Binding-site contacts:
Ligand atom O3 contacts residue TYR163 of chain 1.C at 3.0 Å (h-bond).
Ligand atom O2 contacts residue NAI1 of chain 1.J at 2.8 Å (h-bond).
Ligand atom C2 contacts residue TYR163 of chain 1.C at 3.5 Å (hydrophobic).
Ligand atom C6 contacts residue TYR167 of chain 1.C at 3.9 Å (hydrophobic).
Ligand atom C2 contacts residue GLU165 of chain 1.C at 4.1 Å.
Ligand atom C1 contacts residue HIS195 of chain 1.C at 3.8 Å.
Ligand atom C2 contacts residue TYR135 of chain 1.C at 3.9 Å (hydrophobic).
Ligand atom O2 contacts residue HIS195 of chain 1.C at 3.5 Å (h-bond).
Ligand atom O2 contacts residue TYR163 of chain 1.C at 3.5 Å (h-bond).
Ligand atom O4 contacts residue GLU165 of chain 1.C at 2.6 Å (salt-bridge).
Ligand atom C3 contacts residue NAI1 of chain 1.J at 4.1 Å.
Ligand atom C5 contacts residue NAI1 of chain 1.J at 4.0 Å.
Ligand atom C3 contacts residue TYR163 of chain 1.C at 3.9 Å (hydrophobic).
Ligand atom O2 contacts residue TYR135 of chain 1.C at 2.8 Å (h-bond).
Ligand atom C1 contacts residue NAI1 of chain 1.J at 3.4 Å.
Ligand atom O5 contacts residue LYS106 of chain 1.C at 4.0 Å.
Ligand atom O1 contacts residue NAI1 of chain 1.J at 3.1 Å.
Ligand atom C2 contacts residue LEU192 of chain 1.C at 4.3 Å (hydrophobic).
Ligand atom C3 contacts residue GLU165 of chain 1.C at 3.5 Å.
Ligand atom C4 contacts residue GLU165 of chain 1.C at 3.1 Å.
Ligand atom C3 contacts residue HIS318 of chain 1.D at 3.4 Å.
Ligand atom O4 contacts residue HIS318 of chain 1.D at 4.0 Å.
Ligand atom O3 contacts residue HIS318 of chain 1.D at 2.6 Å (h-bond).
Ligand atom O3 contacts residue CYS261 of chain 1.C at 4.1 Å.
Ligand atom O5 contacts residue ASP191 of chain 1.C at 3.6 Å.
Ligand atom C2 contacts residue NAI1 of chain 1.J at 3.9 Å.
Ligand atom C1 contacts residue ASP191 of chain 1.C at 3.6 Å.
Ligand atom C3 contacts residue TYR135 of chain 1.C at 4.2 Å (hydrophobic).
Ligand atom O3 contacts residue TYR135 of chain 1.C at 3.5 Å (h-bond).
Ligand atom C1 contacts residue LYS106 of chain 1.C at 3.9 Å.
Ligand atom O1 contacts residue HIS195 of chain 1.C at 2.9 Å (h-bond).
Ligand atom O1 contacts residue LYS106 of chain 1.C at 3.0 Å (salt-bridge).
Ligand atom O3 contacts residue GLU165 of chain 1.C at 2.4 Å (salt-bridge).
Ligand atom O2 contacts residue HIS318 of chain 1.D at 4.1 Å.
Ligand atom O5 contacts residue NAI1 of chain 1.J at 3.9 Å.
Ligand atom O6 contacts residue ASP191 of chain 1.C at 4.3 Å.
Ligand atom O1 contacts residue ASP191 of chain 1.C at 3.4 Å (salt-bridge).
Ligand atom C2 contacts residue HIS195 of chain 1.C at 4.0 Å.
Ligand atom O4 contacts residue TYR167 of chain 1.C at 4.2 Å.
Ligand atom C4 contacts residue LEU192 of chain 1.C at 4.1 Å (hydrophobic).

Sequence of chain 1.D:
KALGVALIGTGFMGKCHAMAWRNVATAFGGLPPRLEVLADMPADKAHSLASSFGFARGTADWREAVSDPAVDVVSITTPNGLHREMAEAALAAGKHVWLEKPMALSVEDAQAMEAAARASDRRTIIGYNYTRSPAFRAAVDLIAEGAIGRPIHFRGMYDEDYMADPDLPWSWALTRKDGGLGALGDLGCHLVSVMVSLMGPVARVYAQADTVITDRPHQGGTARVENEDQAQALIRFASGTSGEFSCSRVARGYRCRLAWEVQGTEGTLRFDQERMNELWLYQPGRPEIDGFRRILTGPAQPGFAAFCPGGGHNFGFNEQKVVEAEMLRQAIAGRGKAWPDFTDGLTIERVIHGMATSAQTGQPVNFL

A small-molecule ligand and the protein it binds are described below.
Small molecule (SMILES): O=C1O[C@@H](CO)[C@H](O)[C@@H](O)[C@@H]1O

Sequence of chain 1.C:
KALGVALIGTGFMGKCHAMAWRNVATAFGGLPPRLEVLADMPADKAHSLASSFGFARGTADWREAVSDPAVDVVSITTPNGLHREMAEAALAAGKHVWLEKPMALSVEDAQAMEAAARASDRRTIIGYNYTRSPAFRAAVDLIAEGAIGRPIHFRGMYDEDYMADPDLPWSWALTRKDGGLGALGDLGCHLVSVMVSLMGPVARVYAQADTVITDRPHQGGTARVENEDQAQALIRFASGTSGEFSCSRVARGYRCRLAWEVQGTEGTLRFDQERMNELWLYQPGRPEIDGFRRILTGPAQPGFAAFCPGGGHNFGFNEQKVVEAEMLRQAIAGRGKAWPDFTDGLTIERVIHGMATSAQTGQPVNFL